The small molecule below binds the protein below.
Small molecule (SMILES): CC(C)(C)c1c(C(=O)NC2C3CC4CC(C3)CC2C4)cnn1-c1ccc(C(=O)O)cc1

Sequence of chain 1.B:
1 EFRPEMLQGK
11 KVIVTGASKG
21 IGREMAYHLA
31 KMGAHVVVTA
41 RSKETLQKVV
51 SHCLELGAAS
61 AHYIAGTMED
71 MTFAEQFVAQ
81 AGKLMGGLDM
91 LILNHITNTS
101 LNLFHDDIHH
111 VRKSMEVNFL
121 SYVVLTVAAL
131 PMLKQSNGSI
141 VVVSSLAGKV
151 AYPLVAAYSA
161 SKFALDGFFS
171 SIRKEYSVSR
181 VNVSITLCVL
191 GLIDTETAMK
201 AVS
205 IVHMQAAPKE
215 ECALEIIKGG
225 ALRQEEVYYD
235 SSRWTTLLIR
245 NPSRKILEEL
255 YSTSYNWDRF

Binding-site contacts:
Ligand atom C20 contacts residue ALA201 of chain 1.A at 3.8 Å (hydrophobic).
Ligand atom C13 contacts residue TYR152 of chain 1.A at 3.8 Å (hydrophobic).
Ligand atom C13 contacts residue LEU146 of chain 1.A at 3.6 Å (hydrophobic).
Ligand atom O2 contacts residue TYR255 of chain 1.B at 3.2 Å.
Ligand atom C6 contacts residue NDP1 of chain 1.C at 3.7 Å.
Ligand atom O2 contacts residue TYR259 of chain 1.B at 3.8 Å.
Ligand atom C3 contacts residue TYR255 of chain 1.B at 3.4 Å (hydrophobic).
Ligand atom C7 contacts residue GLY191 of chain 1.A at 3.4 Å.
Ligand atom N2 contacts residue LEU192 of chain 1.A at 3.9 Å.
Ligand atom C15 contacts residue NDP1 of chain 1.C at 3.4 Å.
Ligand atom O1 contacts residue TYR259 of chain 1.B at 2.4 Å (h-bond).
Ligand atom C7 contacts residue SER145 of chain 1.A at 3.4 Å.
Ligand atom C15 contacts residue TYR158 of chain 1.A at 3.9 Å (hydrophobic).
Ligand atom C12 contacts residue TYR255 of chain 1.B at 3.9 Å (hydrophobic).
Ligand atom C16 contacts residue TYR158 of chain 1.A at 3.7 Å (hydrophobic).
Ligand atom C15 contacts residue SER145 of chain 1.A at 3.4 Å.
Ligand atom C25 contacts residue NDP1 of chain 1.C at 3.3 Å.
Ligand atom C4 contacts residue VAL155 of chain 1.A at 3.8 Å (hydrophobic).
Ligand atom N3 contacts residue NDP1 of chain 1.C at 3.7 Å.
Ligand atom O3 contacts residue TYR158 of chain 1.A at 3.0 Å.
Ligand atom C19 contacts residue ALA201 of chain 1.A at 3.7 Å (hydrophobic).
Ligand atom C10 contacts residue MET208 of chain 1.A at 3.7 Å (hydrophobic).
Ligand atom C12 contacts residue TYR152 of chain 1.A at 3.9 Å (hydrophobic).
Ligand atom O3 contacts residue SER145 of chain 1.A at 2.5 Å (h-bond).
Ligand atom N1 contacts residue GLY191 of chain 1.A at 3.2 Å.
Ligand atom C7 contacts residue LEU192 of chain 1.A at 3.4 Å (hydrophobic).
Ligand atom C1 contacts residue LEU192 of chain 1.A at 4.0 Å (hydrophobic).
Ligand atom C19 contacts residue ALA198 of chain 1.A at 4.0 Å (hydrophobic).
Ligand atom C10 contacts residue TYR255 of chain 1.B at 3.8 Å (hydrophobic).
Ligand atom O3 contacts residue NDP1 of chain 1.C at 3.2 Å.
Ligand atom N1 contacts residue LEU192 of chain 1.A at 3.0 Å (h-bond).
Ligand atom C11 contacts residue TYR255 of chain 1.B at 3.5 Å (hydrophobic).
Ligand atom C24 contacts residue NDP1 of chain 1.C at 3.6 Å.
Ligand atom C25 contacts residue ALA198 of chain 1.A at 3.5 Å (hydrophobic).
Ligand atom C14 contacts residue TYR259 of chain 1.B at 3.5 Å (hydrophobic).
Ligand atom C6 contacts residue SER145 of chain 1.A at 3.5 Å.
Ligand atom C14 contacts residue TYR255 of chain 1.B at 3.6 Å (hydrophobic).
Ligand atom C18 contacts residue LEU101 of chain 1.A at 3.7 Å (hydrophobic).
Ligand atom C7 contacts residue NDP1 of chain 1.C at 3.5 Å.
Ligand atom C7 contacts residue LEU190 of chain 1.A at 3.6 Å (hydrophobic).

Sequence of chain 1.A:
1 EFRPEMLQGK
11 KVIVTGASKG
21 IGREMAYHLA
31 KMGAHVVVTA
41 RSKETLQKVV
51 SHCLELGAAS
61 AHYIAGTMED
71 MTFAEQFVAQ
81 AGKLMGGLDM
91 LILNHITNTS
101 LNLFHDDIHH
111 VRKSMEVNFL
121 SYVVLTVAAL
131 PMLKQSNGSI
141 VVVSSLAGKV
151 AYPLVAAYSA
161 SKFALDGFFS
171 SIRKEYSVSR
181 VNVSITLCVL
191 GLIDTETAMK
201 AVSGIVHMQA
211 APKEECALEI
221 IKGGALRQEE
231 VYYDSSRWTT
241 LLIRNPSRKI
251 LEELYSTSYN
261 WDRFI